Binding-site contacts:
Ligand atom C15 contacts residue THR334 of chain 1.D at 4.2 Å.
Ligand atom C7 contacts residue SER329 of chain 1.D at 4.1 Å.
Ligand atom C15 contacts residue CLR1 of chain 1.V at 4.3 Å.
Ligand atom C8 contacts residue CLR1 of chain 1.V at 4.3 Å.
Ligand atom C4 contacts residue SER329 of chain 1.D at 4.0 Å.
Ligand atom C4 contacts residue LEU490 of chain 1.D at 4.3 Å (hydrophobic).
Ligand atom C27 contacts residue MET338 of chain 1.D at 3.8 Å (hydrophobic).
Ligand atom C6 contacts residue LEU490 of chain 1.D at 3.6 Å (hydrophobic).
Ligand atom C27 contacts residue CLR1 of chain 1.V at 4.0 Å.
Ligand atom C18 contacts residue CLR1 of chain 1.V at 3.5 Å.
Ligand atom C5 contacts residue SER329 of chain 1.D at 3.8 Å.
Ligand atom C16 contacts residue THR334 of chain 1.D at 3.9 Å.
Ligand atom C16 contacts residue ILE500 of chain 1.D at 4.3 Å (hydrophobic).
Ligand atom C5 contacts residue LEU490 of chain 1.D at 4.3 Å (hydrophobic).
Ligand atom C2 contacts residue LEU490 of chain 1.D at 4.4 Å (hydrophobic).
Ligand atom C4 contacts residue GLN328 of chain 1.D at 4.4 Å.
Ligand atom C15 contacts residue TRP496 of chain 1.D at 4.2 Å (hydrophobic).
Ligand atom C25 contacts residue MET338 of chain 1.D at 3.9 Å (hydrophobic).
Ligand atom C6 contacts residue GLN328 of chain 1.D at 4.3 Å.
Ligand atom C7 contacts residue TRP496 of chain 1.D at 4.4 Å (hydrophobic).
Ligand atom C24 contacts residue ILE503 of chain 1.D at 3.9 Å (hydrophobic).
Ligand atom C6 contacts residue SER329 of chain 1.D at 3.6 Å.
Ligand atom C19 contacts residue CLR1 of chain 1.V at 4.0 Å.
Ligand atom C24 contacts residue MET338 of chain 1.D at 3.8 Å (hydrophobic).
Ligand atom C14 contacts residue TRP496 of chain 1.D at 4.3 Å (hydrophobic).
Ligand atom C7 contacts residue LEU490 of chain 1.D at 4.3 Å (hydrophobic).

A protein and the small-molecule ligand that binds it are described below.
Small molecule (SMILES): CC(C)CCC[C@@H](C)[C@H]1CC[C@H]2[C@@H]3CC=C4C[C@@H](O)CC[C@]4(C)[C@H]3CC[C@]12C

Sequence of chain 1.D:
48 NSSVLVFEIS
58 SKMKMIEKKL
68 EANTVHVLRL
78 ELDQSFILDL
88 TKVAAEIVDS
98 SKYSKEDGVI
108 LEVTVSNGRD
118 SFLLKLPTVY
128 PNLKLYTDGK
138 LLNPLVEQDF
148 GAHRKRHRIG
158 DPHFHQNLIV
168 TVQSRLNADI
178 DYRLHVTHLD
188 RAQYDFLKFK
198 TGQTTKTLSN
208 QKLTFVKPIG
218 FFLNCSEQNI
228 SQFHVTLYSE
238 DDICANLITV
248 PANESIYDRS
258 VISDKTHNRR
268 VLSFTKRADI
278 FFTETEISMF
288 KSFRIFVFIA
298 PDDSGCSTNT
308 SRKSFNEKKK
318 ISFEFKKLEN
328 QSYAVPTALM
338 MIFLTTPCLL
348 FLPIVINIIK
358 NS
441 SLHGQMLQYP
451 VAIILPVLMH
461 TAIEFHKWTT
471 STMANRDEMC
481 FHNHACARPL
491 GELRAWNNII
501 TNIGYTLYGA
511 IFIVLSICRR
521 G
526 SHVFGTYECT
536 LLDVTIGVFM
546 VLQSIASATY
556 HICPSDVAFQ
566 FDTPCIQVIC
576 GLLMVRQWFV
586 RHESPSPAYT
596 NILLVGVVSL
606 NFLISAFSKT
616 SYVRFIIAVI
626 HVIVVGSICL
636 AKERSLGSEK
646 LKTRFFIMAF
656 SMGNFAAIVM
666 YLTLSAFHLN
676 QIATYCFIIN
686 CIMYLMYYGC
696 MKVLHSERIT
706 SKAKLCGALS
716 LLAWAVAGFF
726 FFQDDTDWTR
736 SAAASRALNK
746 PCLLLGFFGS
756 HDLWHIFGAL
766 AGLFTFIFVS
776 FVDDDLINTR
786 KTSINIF